Sequence of chain 1.C:
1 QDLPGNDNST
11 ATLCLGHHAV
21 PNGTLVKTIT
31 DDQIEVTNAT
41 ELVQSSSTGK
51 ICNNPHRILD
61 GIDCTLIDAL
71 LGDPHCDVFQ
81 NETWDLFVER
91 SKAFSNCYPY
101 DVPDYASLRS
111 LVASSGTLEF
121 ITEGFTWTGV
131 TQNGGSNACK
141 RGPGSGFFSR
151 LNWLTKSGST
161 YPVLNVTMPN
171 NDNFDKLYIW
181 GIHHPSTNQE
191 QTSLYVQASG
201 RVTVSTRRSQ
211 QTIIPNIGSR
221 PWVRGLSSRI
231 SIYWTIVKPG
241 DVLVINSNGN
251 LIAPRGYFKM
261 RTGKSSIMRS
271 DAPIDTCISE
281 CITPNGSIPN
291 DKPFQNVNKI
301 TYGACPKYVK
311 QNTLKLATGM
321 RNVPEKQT

Binding-site contacts:
Ligand atom O7 contacts residue TRP222 of chain 1.C at 2.9 Å (h-bond).
Ligand atom C7 contacts residue PRO221 of chain 1.C at 4.3 Å (hydrophobic).
Ligand atom C8 contacts residue PRO221 of chain 1.C at 4.4 Å (hydrophobic).
Ligand atom C8 contacts residue THR167 of chain 1.E at 4.0 Å.
Ligand atom O3 contacts residue TRP222 of chain 1.C at 4.2 Å.
Ligand atom O7 contacts residue PRO221 of chain 1.C at 3.3 Å.
Ligand atom O3 contacts residue TRP222 of chain 1.C at 3.9 Å.
Ligand atom C8 contacts residue VAL244 of chain 1.E at 4.5 Å (hydrophobic).
Ligand atom C2 contacts residue TRP222 of chain 1.C at 4.0 Å (hydrophobic).
Ligand atom N2 contacts residue SER219 of chain 1.C at 3.3 Å (h-bond).
Ligand atom C2 contacts residue TRP222 of chain 1.C at 3.9 Å (hydrophobic).
Ligand atom C1 contacts residue SER219 of chain 1.C at 4.0 Å.
Ligand atom C7 contacts residue TRP222 of chain 1.C at 3.9 Å (hydrophobic).
Ligand atom C5 contacts residue TRP222 of chain 1.C at 4.0 Å (hydrophobic).
Ligand atom C6 contacts residue VAL244 of chain 1.E at 4.4 Å (hydrophobic).
Ligand atom C1 contacts residue TRP222 of chain 1.C at 3.9 Å (hydrophobic).
Ligand atom C6 contacts residue TRP222 of chain 1.C at 4.5 Å (hydrophobic).
Ligand atom O7 contacts residue ARG220 of chain 1.C at 4.2 Å.
Ligand atom C3 contacts residue TRP222 of chain 1.C at 3.6 Å (hydrophobic).
Ligand atom C7 contacts residue SER219 of chain 1.C at 3.8 Å.
Ligand atom C4 contacts residue TRP222 of chain 1.C at 4.2 Å (hydrophobic).
Ligand atom O7 contacts residue ASN165 of chain 1.E at 3.0 Å (h-bond).
Ligand atom N2 contacts residue ASN165 of chain 1.E at 3.0 Å (h-bond).
Ligand atom C5 contacts residue ASN165 of chain 1.E at 3.6 Å.
Ligand atom C6 contacts residue THR167 of chain 1.E at 3.5 Å.
Ligand atom C8 contacts residue VAL242 of chain 1.E at 3.8 Å (hydrophobic).
Ligand atom O5 contacts residue ASN165 of chain 1.E at 2.3 Å (h-bond).
Ligand atom C3 contacts residue TRP222 of chain 1.C at 4.4 Å (hydrophobic).
Ligand atom N2 contacts residue TRP222 of chain 1.C at 4.4 Å.
Ligand atom C2 contacts residue SER219 of chain 1.C at 4.2 Å.
Ligand atom C4 contacts residue ASN165 of chain 1.E at 4.2 Å.
Ligand atom C2 contacts residue ASN165 of chain 1.E at 2.5 Å.
Ligand atom C1 contacts residue ASN165 of chain 1.E at 1.4 Å.
Ligand atom C4 contacts residue TRP222 of chain 1.C at 4.3 Å (hydrophobic).
Ligand atom C8 contacts residue SER219 of chain 1.C at 3.7 Å.
Ligand atom C7 contacts residue ASN165 of chain 1.E at 3.3 Å.
Ligand atom O4 contacts residue TRP222 of chain 1.C at 4.4 Å.
Ligand atom O6 contacts residue TRP222 of chain 1.C at 3.2 Å.
Ligand atom C3 contacts residue ASN165 of chain 1.E at 3.8 Å.
Ligand atom O6 contacts residue THR167 of chain 1.E at 3.4 Å.

A protein and the small-molecule ligand that binds it are described below.
Small molecule (SMILES): CC(=O)N[C@H]1[C@H](O[C@H]2[C@H](O)[C@@H](NC(C)=O)CO[C@@H]2CO)O[C@H](CO)[C@@H](O[C@@H]2O[C@H](CO)[C@@H](O)[C@H](O)[C@@H]2O)[C@@H]1O

Sequence of chain 1.E:
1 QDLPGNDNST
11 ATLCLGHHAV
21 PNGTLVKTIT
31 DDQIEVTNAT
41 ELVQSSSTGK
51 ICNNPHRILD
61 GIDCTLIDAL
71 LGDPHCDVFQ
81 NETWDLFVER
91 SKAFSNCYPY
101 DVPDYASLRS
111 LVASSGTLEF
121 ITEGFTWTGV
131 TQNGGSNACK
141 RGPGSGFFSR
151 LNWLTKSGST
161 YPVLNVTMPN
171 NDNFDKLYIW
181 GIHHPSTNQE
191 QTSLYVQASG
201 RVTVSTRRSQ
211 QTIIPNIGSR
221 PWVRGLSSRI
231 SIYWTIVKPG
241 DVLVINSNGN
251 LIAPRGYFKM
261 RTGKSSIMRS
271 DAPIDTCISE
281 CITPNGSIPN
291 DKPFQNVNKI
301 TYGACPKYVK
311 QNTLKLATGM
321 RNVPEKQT